Binding-site contacts:
Ligand atom O6 contacts residue ASN119 of chain 1.A at 3.3 Å (h-bond).
Ligand atom C6 contacts residue LYS120 of chain 1.A at 3.5 Å.
Ligand atom O3' contacts residue SER33 of chain 1.A at 2.9 Å (h-bond).
Ligand atom O6 contacts residue ASP122 of chain 1.A at 3.5 Å (salt-bridge).
Ligand atom N2 contacts residue ASP122 of chain 1.A at 3.0 Å (salt-bridge).
Ligand atom O6 contacts residue LYS120 of chain 1.A at 3.5 Å.
Ligand atom C5' contacts residue GLY16 of chain 1.A at 3.4 Å.
Ligand atom O3G contacts residue LYS19 of chain 1.A at 2.7 Å (salt-bridge).
Ligand atom O1G contacts residue SER15 of chain 1.A at 2.4 Å (h-bond).
Ligand atom O4' contacts residue LYS120 of chain 1.A at 2.8 Å (salt-bridge).
Ligand atom O3G contacts residue GLY64 of chain 1.A at 2.8 Å (h-bond).
Ligand atom O3G contacts residue MG1 of chain 1.C at 3.5 Å.
Ligand atom O2G contacts residue MG1 of chain 1.C at 2.6 Å.
Ligand atom O1A contacts residue CYS21 of chain 1.A at 2.9 Å (h-bond).
Ligand atom PB contacts residue MG1 of chain 1.C at 3.5 Å.
Ligand atom O2' contacts residue ASN32 of chain 1.A at 2.9 Å (h-bond).
Ligand atom PG contacts residue MG1 of chain 1.C at 3.5 Å.
Ligand atom O1G contacts residue SER37 of chain 1.A at 3.0 Å (h-bond).
Ligand atom O1B contacts residue GLY18 of chain 1.A at 3.0 Å (h-bond).
Ligand atom O1B contacts residue LYS19 of chain 1.A at 2.7 Å (salt-bridge).
Ligand atom N2 contacts residue VAL123 of chain 1.A at 3.5 Å.
Ligand atom O6 contacts residue ALA150 of chain 1.A at 2.8 Å (h-bond).
Ligand atom O1A contacts residue THR20 of chain 1.A at 3.1 Å (h-bond).
Ligand atom O2G contacts residue THR38 of chain 1.A at 2.6 Å (h-bond).
Ligand atom O6 contacts residue SER149 of chain 1.A at 3.4 Å.
Ligand atom PB contacts residue LYS19 of chain 1.A at 3.5 Å.
Ligand atom O6 contacts residue LYS151 of chain 1.A at 3.5 Å (salt-bridge).
Ligand atom O2' contacts residue SER33 of chain 1.A at 3.0 Å (h-bond).
Ligand atom O2' contacts residue PHE31 of chain 1.A at 3.4 Å.
Ligand atom O3G contacts residue SER15 of chain 1.A at 3.4 Å.
Ligand atom N1 contacts residue ASP122 of chain 1.A at 2.9 Å (salt-bridge).
Ligand atom N3B contacts residue GLY16 of chain 1.A at 3.0 Å (h-bond).
Ligand atom O3A contacts residue GLY18 of chain 1.A at 3.0 Å (h-bond).
Ligand atom O2B contacts residue THR20 of chain 1.A at 2.8 Å (h-bond).
Ligand atom O1A contacts residue GLY18 of chain 1.A at 3.2 Å.
Ligand atom O2A contacts residue PHE35 of chain 1.A at 3.4 Å.
Ligand atom O3' contacts residue TYR333 of chain 1.B at 3.1 Å.
Ligand atom O2B contacts residue MG1 of chain 1.C at 2.4 Å.
Ligand atom N7 contacts residue ASN119 of chain 1.A at 3.1 Å (h-bond).
Ligand atom O1B contacts residue VAL17 of chain 1.A at 3.5 Å (h-bond).

Sequence of chain 1.B:
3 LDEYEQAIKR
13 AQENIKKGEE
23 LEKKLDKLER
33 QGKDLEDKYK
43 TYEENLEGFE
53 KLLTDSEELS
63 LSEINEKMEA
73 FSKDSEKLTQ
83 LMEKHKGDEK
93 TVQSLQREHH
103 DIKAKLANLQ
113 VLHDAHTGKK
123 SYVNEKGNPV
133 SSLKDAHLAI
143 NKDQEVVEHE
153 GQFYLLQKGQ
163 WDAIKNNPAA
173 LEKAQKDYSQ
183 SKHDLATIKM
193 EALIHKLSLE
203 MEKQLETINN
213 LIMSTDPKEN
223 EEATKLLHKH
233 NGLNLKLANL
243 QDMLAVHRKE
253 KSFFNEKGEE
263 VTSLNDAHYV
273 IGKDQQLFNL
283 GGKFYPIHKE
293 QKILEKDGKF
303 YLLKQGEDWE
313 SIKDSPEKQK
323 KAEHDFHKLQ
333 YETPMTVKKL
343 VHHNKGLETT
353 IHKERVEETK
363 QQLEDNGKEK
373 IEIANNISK

Sequence of chain 1.A:
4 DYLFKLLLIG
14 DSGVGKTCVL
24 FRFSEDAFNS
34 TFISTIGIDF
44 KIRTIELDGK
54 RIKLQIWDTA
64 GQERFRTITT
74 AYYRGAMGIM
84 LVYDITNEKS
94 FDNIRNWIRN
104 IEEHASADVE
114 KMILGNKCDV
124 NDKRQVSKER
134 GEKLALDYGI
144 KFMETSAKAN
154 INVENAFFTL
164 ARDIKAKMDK

A protein and the small-molecule ligand that binds it are described below.
Small molecule (SMILES): Nc1nc2c(ncn2[C@@H]2O[C@H](CO[P](=O)(O)O[P](=O)(O)NP(=O)(O)O)[C@@H](O)[C@H]2O)c(=O)[nH]1